Binding-site contacts:
Ligand atom C10 contacts residue GLN189 of chain 1.A at 3.8 Å.
Ligand atom C3 contacts residue ASN142 of chain 1.A at 3.8 Å.
Ligand atom C5 contacts residue GLU166 of chain 1.A at 3.5 Å.
Ligand atom C6 contacts residue GLU166 of chain 1.A at 3.8 Å.
Ligand atom C13 contacts residue ARG188 of chain 1.A at 3.8 Å.
Ligand atom C6 contacts residue HIS163 of chain 1.A at 3.1 Å.
Ligand atom C6 contacts residue CYS145 of chain 1.A at 3.8 Å (hydrophobic).
Ligand atom C3 contacts residue GLU166 of chain 1.A at 3.4 Å.
Ligand atom C13 contacts residue GLN189 of chain 1.A at 3.4 Å.
Ligand atom C12 contacts residue GLN189 of chain 1.A at 3.8 Å.
Ligand atom C15 contacts residue MET165 of chain 1.A at 3.5 Å (hydrophobic).
Ligand atom C16 contacts residue HIS164 of chain 1.A at 3.3 Å.
Ligand atom N contacts residue PHE140 of chain 1.A at 3.9 Å.
Ligand atom C3 contacts residue LEU141 of chain 1.A at 3.8 Å (hydrophobic).
Ligand atom C4 contacts residue LEU141 of chain 1.A at 3.8 Å (hydrophobic).
Ligand atom O2 contacts residue MET165 of chain 1.A at 3.4 Å.
Ligand atom C16 contacts residue HIS41 of chain 1.A at 3.9 Å.
Ligand atom N1 contacts residue CYS145 of chain 1.A at 3.9 Å.
Ligand atom C16 contacts residue DMS1 of chain 1.G at 3.5 Å.
Ligand atom C11 contacts residue GLN189 of chain 1.A at 3.4 Å.
Ligand atom N contacts residue HIS163 of chain 1.A at 2.6 Å (h-bond).
Ligand atom O2 contacts residue GLU166 of chain 1.A at 2.9 Å (salt-bridge).
Ligand atom C15 contacts residue DMS1 of chain 1.G at 3.8 Å.
Ligand atom C17 contacts residue DMS1 of chain 1.G at 3.6 Å.
Ligand atom C4 contacts residue GLU166 of chain 1.A at 3.7 Å.
Ligand atom C19 contacts residue ASN142 of chain 1.A at 3.5 Å.
Ligand atom C5 contacts residue LEU141 of chain 1.A at 3.5 Å (hydrophobic).
Ligand atom C14 contacts residue ARG188 of chain 1.A at 3.7 Å.
Ligand atom O contacts residue ASN142 of chain 1.A at 3.7 Å.
Ligand atom C5 contacts residue PHE140 of chain 1.A at 3.5 Å (hydrophobic).
Ligand atom CL contacts residue ASP187 of chain 1.A at 3.3 Å.
Ligand atom O3 contacts residue GLN189 of chain 1.A at 3.0 Å (h-bond).
Ligand atom C5 contacts residue HIS163 of chain 1.A at 3.8 Å.
Ligand atom C16 contacts residue MET165 of chain 1.A at 3.5 Å (hydrophobic).
Ligand atom CL contacts residue HIS41 of chain 1.A at 3.4 Å.
Ligand atom C3 contacts residue PHE140 of chain 1.A at 3.8 Å (hydrophobic).
Ligand atom N contacts residue SER144 of chain 1.A at 3.6 Å (h-bond).
Ligand atom CL contacts residue MET165 of chain 1.A at 3.7 Å.
Ligand atom C14 contacts residue MET165 of chain 1.A at 3.5 Å (hydrophobic).
Ligand atom CL contacts residue HIS164 of chain 1.A at 3.6 Å.

This protein binds this small molecule.
Small molecule (SMILES): CS(=O)(=O)c1ccc2cncc(NC(=O)[C@@H]3CCOc4ccc(Cl)cc43)c2c1

Sequence of chain 1.A:
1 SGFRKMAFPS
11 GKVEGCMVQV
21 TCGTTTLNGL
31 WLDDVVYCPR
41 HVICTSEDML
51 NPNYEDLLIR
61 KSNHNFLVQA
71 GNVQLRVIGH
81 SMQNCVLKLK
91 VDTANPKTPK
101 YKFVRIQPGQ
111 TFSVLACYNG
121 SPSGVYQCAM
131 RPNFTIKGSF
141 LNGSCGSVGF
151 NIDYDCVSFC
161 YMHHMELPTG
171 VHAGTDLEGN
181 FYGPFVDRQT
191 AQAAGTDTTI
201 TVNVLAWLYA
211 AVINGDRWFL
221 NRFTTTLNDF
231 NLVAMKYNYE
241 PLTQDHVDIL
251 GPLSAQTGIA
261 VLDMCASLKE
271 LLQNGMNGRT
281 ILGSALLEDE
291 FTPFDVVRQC

Sequence of chain 1.B:
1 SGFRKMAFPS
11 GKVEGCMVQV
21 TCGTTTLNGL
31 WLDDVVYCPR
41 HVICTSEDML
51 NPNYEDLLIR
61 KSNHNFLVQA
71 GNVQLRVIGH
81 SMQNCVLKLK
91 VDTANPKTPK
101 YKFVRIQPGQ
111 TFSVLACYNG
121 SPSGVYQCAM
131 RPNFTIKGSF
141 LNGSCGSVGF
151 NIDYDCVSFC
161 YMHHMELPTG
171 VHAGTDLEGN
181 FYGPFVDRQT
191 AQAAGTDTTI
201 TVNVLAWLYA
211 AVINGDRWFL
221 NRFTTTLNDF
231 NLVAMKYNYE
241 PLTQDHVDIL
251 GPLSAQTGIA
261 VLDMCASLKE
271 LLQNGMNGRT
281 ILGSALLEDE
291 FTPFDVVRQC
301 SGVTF